Sequence of chain 4.A:
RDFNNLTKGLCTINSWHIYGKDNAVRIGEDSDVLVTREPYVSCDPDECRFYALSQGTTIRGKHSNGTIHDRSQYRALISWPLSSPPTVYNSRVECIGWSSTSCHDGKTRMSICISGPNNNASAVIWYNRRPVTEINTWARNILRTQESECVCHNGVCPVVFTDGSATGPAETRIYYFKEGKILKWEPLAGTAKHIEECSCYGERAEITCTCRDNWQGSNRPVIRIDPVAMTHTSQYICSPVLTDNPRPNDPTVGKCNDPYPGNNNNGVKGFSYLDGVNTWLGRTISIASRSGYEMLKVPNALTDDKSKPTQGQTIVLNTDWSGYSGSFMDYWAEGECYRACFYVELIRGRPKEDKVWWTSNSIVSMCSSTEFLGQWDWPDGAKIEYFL

Sequence of chain 1.A:
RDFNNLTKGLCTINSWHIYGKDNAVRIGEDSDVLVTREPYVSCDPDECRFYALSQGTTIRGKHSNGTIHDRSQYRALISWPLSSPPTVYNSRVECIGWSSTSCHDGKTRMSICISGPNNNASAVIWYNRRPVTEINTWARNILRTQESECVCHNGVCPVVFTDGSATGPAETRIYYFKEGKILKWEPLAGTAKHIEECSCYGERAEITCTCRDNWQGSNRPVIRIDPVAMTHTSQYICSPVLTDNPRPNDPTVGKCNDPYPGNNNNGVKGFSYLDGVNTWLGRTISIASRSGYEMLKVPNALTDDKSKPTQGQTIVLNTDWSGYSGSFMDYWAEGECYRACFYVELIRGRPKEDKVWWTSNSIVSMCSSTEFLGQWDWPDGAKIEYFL

The small molecule below binds the protein below.
Small molecule (SMILES): CC(=O)N[C@@H]1[C@@H](O)[C@H](O)[C@@H](CO)O[C@H]1O

Binding-site contacts:
Ligand atom O5 contacts residue TRP357 of chain 4.A at 4.3 Å.
Ligand atom N2 contacts residue TRP357 of chain 4.A at 3.3 Å (h-bond).
Ligand atom C1 contacts residue ASN65 of chain 4.A at 1.4 Å.
Ligand atom O4 contacts residue TRP357 of chain 4.A at 4.4 Å.
Ligand atom C4 contacts residue ASN65 of chain 4.A at 4.3 Å.
Ligand atom C7 contacts residue ASN65 of chain 4.A at 3.0 Å.
Ligand atom C7 contacts residue TRP357 of chain 4.A at 3.9 Å (hydrophobic).
Ligand atom C5 contacts residue TRP357 of chain 4.A at 4.0 Å (hydrophobic).
Ligand atom C3 contacts residue TRP357 of chain 4.A at 3.7 Å (hydrophobic).
Ligand atom C8 contacts residue ASN65 of chain 4.A at 4.2 Å.
Ligand atom O7 contacts residue ASN65 of chain 4.A at 2.7 Å (h-bond).
Ligand atom C8 contacts residue TRP357 of chain 4.A at 3.4 Å (hydrophobic).
Ligand atom O3 contacts residue TRP357 of chain 4.A at 4.2 Å.
Ligand atom O7 contacts residue TYR386 of chain 1.A at 4.5 Å.
Ligand atom C5 contacts residue ASN65 of chain 4.A at 3.8 Å.
Ligand atom C2 contacts residue TRP357 of chain 4.A at 4.0 Å (hydrophobic).
Ligand atom C3 contacts residue ASN65 of chain 4.A at 3.8 Å.
Ligand atom C2 contacts residue ASN65 of chain 4.A at 2.5 Å.
Ligand atom C4 contacts residue TRP357 of chain 4.A at 4.4 Å (hydrophobic).
Ligand atom O5 contacts residue ASN65 of chain 4.A at 2.4 Å (h-bond).
Ligand atom C1 contacts residue TRP357 of chain 4.A at 3.7 Å (hydrophobic).
Ligand atom N2 contacts residue ASN65 of chain 4.A at 2.9 Å (h-bond).